Binding-site contacts:
Ligand atom C2 contacts residue ASN154 of chain 2.B at 2.5 Å.
Ligand atom C3 contacts residue ASN154 of chain 2.B at 3.7 Å.
Ligand atom O5 contacts residue GLU150 of chain 2.B at 4.4 Å.
Ligand atom C7 contacts residue ASN154 of chain 2.B at 4.0 Å.
Ligand atom C5 contacts residue ASN154 of chain 2.B at 3.7 Å.
Ligand atom C2 contacts residue GLU150 of chain 2.B at 4.0 Å.
Ligand atom N2 contacts residue ASN154 of chain 2.B at 2.8 Å (h-bond).
Ligand atom O5 contacts residue ASN154 of chain 2.B at 2.3 Å (h-bond).
Ligand atom C1 contacts residue ASN154 of chain 2.B at 1.6 Å.
Ligand atom C1 contacts residue GLU150 of chain 2.B at 4.2 Å.
Ligand atom N2 contacts residue GLU150 of chain 2.B at 3.1 Å (salt-bridge).
Ligand atom C4 contacts residue ASN154 of chain 2.B at 4.2 Å.
Ligand atom C8 contacts residue GLU150 of chain 2.B at 4.0 Å.
Ligand atom C7 contacts residue GLU150 of chain 2.B at 4.0 Å.

Sequence of chain 2.B:
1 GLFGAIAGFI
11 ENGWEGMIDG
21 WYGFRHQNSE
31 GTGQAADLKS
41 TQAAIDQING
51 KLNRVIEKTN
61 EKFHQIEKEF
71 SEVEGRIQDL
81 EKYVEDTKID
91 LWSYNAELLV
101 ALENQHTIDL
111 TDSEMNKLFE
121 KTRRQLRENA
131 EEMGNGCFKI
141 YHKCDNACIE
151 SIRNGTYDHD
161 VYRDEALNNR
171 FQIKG

This protein binds this small molecule.
Small molecule (SMILES): CC(=O)N[C@@H]1[C@@H](O)[C@H](O)[C@@H](CO)O[C@H]1O